Binding-site contacts:
Ligand atom C9 contacts residue ILE139 of chain 1.A at 3.7 Å (hydrophobic).
Ligand atom C7 contacts residue ILE136 of chain 1.A at 4.0 Å (hydrophobic).
Ligand atom C23 contacts residue PHE116 of chain 1.A at 4.1 Å (hydrophobic).
Ligand atom C24 contacts residue VAL115 of chain 1.A at 3.0 Å (hydrophobic).
Ligand atom C16 contacts residue MET104 of chain 1.A at 3.6 Å (hydrophobic).
Ligand atom C12 contacts residue CYS59 of chain 1.A at 3.8 Å (hydrophobic).
Ligand atom C29 contacts residue LEU130 of chain 1.A at 4.1 Å (hydrophobic).
Ligand atom C29 contacts residue TRP56 of chain 1.A at 3.8 Å (hydrophobic).
Ligand atom C6 contacts residue HIS218 of chain 1.A at 4.1 Å.
Ligand atom C contacts residue TYR241 of chain 1.A at 3.6 Å (hydrophobic).
Ligand atom C22 contacts residue PHE116 of chain 1.A at 3.4 Å (hydrophobic).
Ligand atom C2 contacts residue TRP56 of chain 1.A at 3.7 Å (hydrophobic).
Ligand atom C29 contacts residue CYS59 of chain 1.A at 3.5 Å (hydrophobic).
Ligand atom O1 contacts residue PHE116 of chain 1.A at 2.7 Å (h-bond).
Ligand atom C8 contacts residue ILE136 of chain 1.A at 3.6 Å (hydrophobic).
Ligand atom O2 contacts residue CYS59 of chain 1.A at 3.3 Å (h-bond).
Ligand atom C20 contacts residue HIS62 of chain 1.A at 3.7 Å.
Ligand atom C20 contacts residue PHE117 of chain 1.A at 4.0 Å (hydrophobic).
Ligand atom C3 contacts residue CYS132 of chain 1.A at 3.9 Å (hydrophobic).
Ligand atom C21 contacts residue HIS62 of chain 1.A at 3.8 Å.
Ligand atom O2 contacts residue LEU63 of chain 1.A at 3.7 Å.
Ligand atom C4 contacts residue CYS132 of chain 1.A at 4.0 Å (hydrophobic).
Ligand atom C28 contacts residue PHE127 of chain 1.A at 3.8 Å (hydrophobic).
Ligand atom C contacts residue TRP56 of chain 1.A at 4.0 Å (hydrophobic).
Ligand atom C6 contacts residue MET97 of chain 1.A at 3.7 Å (hydrophobic).
Ligand atom C contacts residue HIS218 of chain 1.A at 3.6 Å.
Ligand atom C21 contacts residue PHE117 of chain 1.A at 3.9 Å (hydrophobic).
Ligand atom C29 contacts residue ALA60 of chain 1.A at 4.1 Å (hydrophobic).
Ligand atom C24 contacts residue PHE116 of chain 1.A at 3.4 Å (hydrophobic).
Ligand atom C17 contacts residue MET104 of chain 1.A at 3.6 Å (hydrophobic).
Ligand atom C13 contacts residue CYS59 of chain 1.A at 3.9 Å (hydrophobic).
Ligand atom C13 contacts residue LEU63 of chain 1.A at 4.1 Å (hydrophobic).
Ligand atom C22 contacts residue PHE117 of chain 1.A at 4.0 Å (hydrophobic).
Ligand atom C24 contacts residue ALA107 of chain 1.A at 4.0 Å (hydrophobic).
Ligand atom O1 contacts residue PHE117 of chain 1.A at 4.0 Å.
Ligand atom C4 contacts residue LEU135 of chain 1.A at 4.0 Å (hydrophobic).
Ligand atom C28 contacts residue ILE136 of chain 1.A at 4.1 Å (hydrophobic).
Ligand atom C3 contacts residue HIS218 of chain 1.A at 4.0 Å.
Ligand atom C8 contacts residue ILE139 of chain 1.A at 3.5 Å (hydrophobic).
Ligand atom C3 contacts residue LEU135 of chain 1.A at 4.1 Å (hydrophobic).

This small molecule binds to this protein.
Small molecule (SMILES): CC1(C)CCC[C@](C)([C@H]2CC[C@]3(C)[C@@H]2[C@H](O)C[C@@H]2[C@@]4(C)CC[C@H](O)C(C)(C)[C@@H]4CC[C@]23C)O1

Sequence of chain 1.A:
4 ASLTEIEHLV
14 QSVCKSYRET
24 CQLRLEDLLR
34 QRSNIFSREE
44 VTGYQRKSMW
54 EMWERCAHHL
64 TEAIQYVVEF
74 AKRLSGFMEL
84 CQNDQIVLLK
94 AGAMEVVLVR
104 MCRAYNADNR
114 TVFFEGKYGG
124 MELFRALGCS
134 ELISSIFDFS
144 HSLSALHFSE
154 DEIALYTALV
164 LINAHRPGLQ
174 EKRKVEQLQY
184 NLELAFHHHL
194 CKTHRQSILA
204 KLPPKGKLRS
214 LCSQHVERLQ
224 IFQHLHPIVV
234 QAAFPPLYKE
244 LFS